A small-molecule ligand and the protein it binds are described below.
Small molecule (SMILES): Cc1ncccc1[C@H]1C[C@@H](c2cccc3nc(N)ccc23)Nc2c(F)cnn21

Sequence of chain 1.A:
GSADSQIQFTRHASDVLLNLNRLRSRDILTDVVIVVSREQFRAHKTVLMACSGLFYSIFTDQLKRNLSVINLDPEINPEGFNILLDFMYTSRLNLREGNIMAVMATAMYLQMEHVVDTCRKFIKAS

Sequence of chain 2.A:
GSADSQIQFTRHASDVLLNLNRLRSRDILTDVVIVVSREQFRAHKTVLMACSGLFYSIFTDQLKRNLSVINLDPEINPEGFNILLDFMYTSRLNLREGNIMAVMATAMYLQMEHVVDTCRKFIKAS

Binding-site contacts:
Ligand atom N5 contacts residue GLN111 of chain 2.A at 3.7 Å.
Ligand atom C14 contacts residue CYS51 of chain 2.A at 3.7 Å (hydrophobic).
Ligand atom C9 contacts residue TYR56 of chain 2.A at 3.6 Å (hydrophobic).
Ligand atom F contacts residue LEU23 of chain 1.A at 3.5 Å.
Ligand atom C10 contacts residue TYR56 of chain 2.A at 3.8 Å (hydrophobic).
Ligand atom C contacts residue ARG22 of chain 1.A at 3.7 Å.
Ligand atom C10 contacts residue ASN19 of chain 1.A at 3.6 Å.
Ligand atom N1 contacts residue ASN19 of chain 1.A at 3.7 Å.
Ligand atom N2 contacts residue TYR56 of chain 2.A at 3.7 Å.
Ligand atom C17 contacts residue GLU113 of chain 2.A at 3.4 Å.
Ligand atom C15 contacts residue GLY53 of chain 2.A at 3.7 Å.
Ligand atom N4 contacts residue GLY53 of chain 2.A at 3.6 Å.
Ligand atom C11 contacts residue ASN19 of chain 1.A at 3.5 Å.
Ligand atom N2 contacts residue ARG22 of chain 1.A at 2.9 Å (salt-bridge).
Ligand atom C18 contacts residue GLY53 of chain 2.A at 3.4 Å.
Ligand atom C16 contacts residue GLY53 of chain 2.A at 3.4 Å.
Ligand atom C13 contacts residue ALA50 of chain 2.A at 3.7 Å (hydrophobic).
Ligand atom C15 contacts residue GLU113 of chain 2.A at 3.7 Å.
Ligand atom N4 contacts residue GLN111 of chain 2.A at 3.0 Å (h-bond).
Ligand atom C19 contacts residue GLY53 of chain 2.A at 3.4 Å.
Ligand atom C20 contacts residue GLY53 of chain 2.A at 3.5 Å.
Ligand atom C4 contacts residue ASN19 of chain 1.A at 3.5 Å.
Ligand atom F contacts residue ALA50 of chain 2.A at 3.2 Å.
Ligand atom C16 contacts residue GLN111 of chain 2.A at 3.4 Å.
Ligand atom F contacts residue ASN19 of chain 1.A at 3.6 Å.
Ligand atom C1 contacts residue ARG22 of chain 1.A at 3.5 Å.
Ligand atom N1 contacts residue MET49 of chain 2.A at 2.9 Å (h-bond).
Ligand atom C4 contacts residue ARG22 of chain 1.A at 3.5 Å.
Ligand atom C17 contacts residue GLY53 of chain 2.A at 3.5 Å.
Ligand atom C2 contacts residue ARG22 of chain 1.A at 3.6 Å.
Ligand atom N5 contacts residue GLU113 of chain 2.A at 2.8 Å (salt-bridge).
Ligand atom C11 contacts residue LEU23 of chain 1.A at 3.5 Å (hydrophobic).
Ligand atom N3 contacts residue TYR56 of chain 2.A at 3.6 Å.
Ligand atom C9 contacts residue MET49 of chain 2.A at 3.6 Å (hydrophobic).
Ligand atom N contacts residue ARG22 of chain 1.A at 3.5 Å (salt-bridge).
Ligand atom C16 contacts residue GLU113 of chain 2.A at 3.6 Å.
Ligand atom N4 contacts residue GLU113 of chain 2.A at 2.6 Å (salt-bridge).
Ligand atom C3 contacts residue ARG22 of chain 1.A at 3.5 Å.
Ligand atom C15 contacts residue GLN111 of chain 2.A at 3.3 Å.
Ligand atom F contacts residue MET49 of chain 2.A at 3.3 Å.